Binding-site contacts:
Ligand atom O50 contacts residue LEU321 of chain 1.C at 3.9 Å.
Ligand atom C39 contacts residue PHE35 of chain 1.C at 3.4 Å (hydrophobic).
Ligand atom C5 contacts residue THR335 of chain 1.C at 3.4 Å.
Ligand atom O52 contacts residue PHE40 of chain 1.C at 3.7 Å.
Ligand atom C32 contacts residue THR39 of chain 1.C at 3.9 Å.
Ligand atom O56 contacts residue PHE35 of chain 1.C at 3.4 Å.
Ligand atom O56 contacts residue PHE374 of chain 1.C at 3.2 Å.
Ligand atom C14 contacts residue PHE374 of chain 1.C at 3.6 Å (hydrophobic).
Ligand atom C29 contacts residue HIS162 of chain 1.C at 3.5 Å.
Ligand atom C5 contacts residue ILE338 of chain 1.C at 3.6 Å (hydrophobic).
Ligand atom C40 contacts residue PHE35 of chain 1.C at 3.4 Å (hydrophobic).
Ligand atom N13 contacts residue PHE374 of chain 1.C at 3.8 Å.
Ligand atom C43 contacts residue PHE342 of chain 1.C at 3.7 Å (hydrophobic).
Ligand atom C16 contacts residue PHE374 of chain 1.C at 3.5 Å (hydrophobic).
Ligand atom C3 contacts residue PHE374 of chain 1.C at 3.5 Å (hydrophobic).
Ligand atom C1 contacts residue ASN323 of chain 1.C at 3.4 Å.
Ligand atom O50 contacts residue TYR161 of chain 1.C at 3.6 Å (h-bond).
Ligand atom N4 contacts residue ILE338 of chain 1.C at 3.6 Å.
Ligand atom O52 contacts residue PHE35 of chain 1.C at 3.2 Å.
Ligand atom C41 contacts residue MET359 of chain 1.C at 3.6 Å (hydrophobic).
Ligand atom N54 contacts residue SER370 of chain 1.C at 3.4 Å (h-bond).
Ligand atom C39 contacts residue PHE374 of chain 1.C at 3.5 Å (hydrophobic).
Ligand atom C5 contacts residue GLN371 of chain 1.C at 3.3 Å.
Ligand atom C22 contacts residue GLN371 of chain 1.C at 3.9 Å.
Ligand atom N54 contacts residue PHE374 of chain 1.C at 3.7 Å.
Ligand atom N54 contacts residue PHE35 of chain 1.C at 3.4 Å.
Ligand atom O58 contacts residue VAL32 of chain 1.C at 3.7 Å.
Ligand atom O58 contacts residue SER370 of chain 1.C at 3.1 Å (h-bond).
Ligand atom C41 contacts residue SER370 of chain 1.C at 3.5 Å.
Ligand atom C24 contacts residue LEU321 of chain 1.C at 3.5 Å (hydrophobic).
Ligand atom C6 contacts residue ASN323 of chain 1.C at 3.9 Å.
Ligand atom O56 contacts residue SER370 of chain 1.C at 3.8 Å.
Ligand atom C6 contacts residue THR335 of chain 1.C at 3.7 Å.
Ligand atom C42 contacts residue SER370 of chain 1.C at 3.9 Å.
Ligand atom C42 contacts residue MET339 of chain 1.C at 3.9 Å (hydrophobic).
Ligand atom O56 contacts residue ILE36 of chain 1.C at 3.5 Å.
Ligand atom C2 contacts residue PHE374 of chain 1.C at 3.5 Å (hydrophobic).
Ligand atom N15 contacts residue PHE374 of chain 1.C at 3.4 Å.
Ligand atom C41 contacts residue PHE35 of chain 1.C at 3.9 Å (hydrophobic).
Ligand atom N4 contacts residue GLN371 of chain 1.C at 3.1 Å (h-bond).

Sequence of chain 1.C:
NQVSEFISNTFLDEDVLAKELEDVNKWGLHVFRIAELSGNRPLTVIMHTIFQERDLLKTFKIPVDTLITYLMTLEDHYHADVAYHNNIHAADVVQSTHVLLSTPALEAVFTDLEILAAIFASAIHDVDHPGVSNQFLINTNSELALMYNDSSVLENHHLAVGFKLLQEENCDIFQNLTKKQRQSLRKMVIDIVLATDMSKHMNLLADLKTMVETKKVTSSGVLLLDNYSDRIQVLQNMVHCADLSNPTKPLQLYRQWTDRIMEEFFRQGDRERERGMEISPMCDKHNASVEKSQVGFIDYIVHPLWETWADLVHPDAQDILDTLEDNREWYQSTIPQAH

The small molecule below binds the protein below.
Small molecule (SMILES): O=c1c2cccnc2n(-c2cccc([N+](=O)[O-])c2)c(=O)n1Cc1ccncc1